Sequence of chain 1.A:
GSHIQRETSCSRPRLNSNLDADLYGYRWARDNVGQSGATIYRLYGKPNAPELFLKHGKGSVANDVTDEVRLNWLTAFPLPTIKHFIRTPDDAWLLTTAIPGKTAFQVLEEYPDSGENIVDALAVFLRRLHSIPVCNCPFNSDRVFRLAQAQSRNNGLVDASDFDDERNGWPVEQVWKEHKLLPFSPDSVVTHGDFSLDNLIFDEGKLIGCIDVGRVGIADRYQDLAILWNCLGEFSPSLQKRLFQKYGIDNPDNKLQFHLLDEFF

This protein binds this small molecule.
Small molecule (SMILES): CC(C)(C)n1nc(Cc2cccc3ccccc23)c2c(N)ncnc21

Sequence of chain 1.B:
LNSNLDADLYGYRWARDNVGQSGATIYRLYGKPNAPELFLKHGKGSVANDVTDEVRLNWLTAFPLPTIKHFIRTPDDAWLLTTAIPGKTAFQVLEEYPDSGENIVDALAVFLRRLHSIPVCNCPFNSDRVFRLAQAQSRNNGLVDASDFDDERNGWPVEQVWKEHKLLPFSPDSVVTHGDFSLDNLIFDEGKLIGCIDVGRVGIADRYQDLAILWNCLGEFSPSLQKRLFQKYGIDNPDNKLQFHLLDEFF

Binding-site contacts:
Ligand atom C4 contacts residue ILE216 of chain 1.B at 3.7 Å (hydrophobic).
Ligand atom C5 contacts residue ILE216 of chain 1.B at 3.6 Å (hydrophobic).
Ligand atom C5 contacts residue PHE54 of chain 1.B at 3.6 Å (hydrophobic).
Ligand atom CAU contacts residue GLN6 of chain 1.A at 3.5 Å.
Ligand atom CAF contacts residue ASP32 of chain 1.B at 3.5 Å.
Ligand atom CAC contacts residue ASP217 of chain 1.B at 3.7 Å.
Ligand atom CAS contacts residue ILE216 of chain 1.B at 3.4 Å (hydrophobic).
Ligand atom N1 contacts residue ILE102 of chain 1.B at 2.9 Å (h-bond).
Ligand atom CAB contacts residue ILE41 of chain 1.B at 3.6 Å (hydrophobic).
Ligand atom CAF contacts residue PHE54 of chain 1.B at 3.5 Å (hydrophobic).
Ligand atom N3 contacts residue PHE54 of chain 1.B at 3.4 Å.
Ligand atom CAT contacts residue GLN6 of chain 1.A at 3.5 Å.
Ligand atom C2 contacts residue ALA101 of chain 1.B at 3.7 Å (hydrophobic).
Ligand atom N1 contacts residue PHE54 of chain 1.B at 3.7 Å.
Ligand atom CAG contacts residue GLY104 of chain 1.B at 3.5 Å.
Ligand atom CAR contacts residue GLN6 of chain 1.A at 3.8 Å.
Ligand atom C6 contacts residue ILE102 of chain 1.B at 3.9 Å (hydrophobic).
Ligand atom CAI contacts residue GLN6 of chain 1.A at 3.4 Å.
Ligand atom CAK contacts residue GLN6 of chain 1.A at 3.8 Å.
Ligand atom CAK contacts residue PHE54 of chain 1.B at 3.5 Å (hydrophobic).
Ligand atom CAE contacts residue PHE54 of chain 1.B at 3.9 Å (hydrophobic).
Ligand atom C2 contacts residue ILE216 of chain 1.B at 3.8 Å (hydrophobic).
Ligand atom CAA contacts residue PHE54 of chain 1.B at 3.6 Å (hydrophobic).
Ligand atom N1 contacts residue ILE216 of chain 1.B at 3.9 Å.
Ligand atom CAE contacts residue ARG43 of chain 1.B at 3.9 Å.
Ligand atom CAU contacts residue PHE54 of chain 1.B at 3.8 Å (hydrophobic).
Ligand atom CAE contacts residue GLN6 of chain 1.A at 3.9 Å.
Ligand atom C4 contacts residue PHE54 of chain 1.B at 3.6 Å (hydrophobic).
Ligand atom CAJ contacts residue GLN6 of chain 1.A at 3.8 Å.
Ligand atom N3 contacts residue ILE216 of chain 1.B at 3.9 Å.
Ligand atom C2 contacts residue PHE54 of chain 1.B at 3.5 Å (hydrophobic).
Ligand atom NAD contacts residue ILE102 of chain 1.B at 3.0 Å (h-bond).
Ligand atom C2 contacts residue THR100 of chain 1.B at 3.8 Å.
Ligand atom NAP contacts residue ILE216 of chain 1.B at 3.3 Å.
Ligand atom NAX contacts residue ILE216 of chain 1.B at 3.5 Å.
Ligand atom N1 contacts residue ALA101 of chain 1.B at 3.6 Å.
Ligand atom C6 contacts residue PHE54 of chain 1.B at 3.6 Å (hydrophobic).
Ligand atom CAE contacts residue ASP32 of chain 1.B at 3.5 Å.
Ligand atom C2 contacts residue ILE102 of chain 1.B at 3.6 Å (hydrophobic).
Ligand atom NAD contacts residue ILE206 of chain 1.B at 3.8 Å.